A small-molecule ligand and the protein it binds are described below.
Small molecule (SMILES): O=S1(=O)NCc2ccc(Nc3nccc(N(CCO)c4cccc5[nH]ncc45)n3)cc21

Binding-site contacts:
Ligand atom C48 contacts residue SER157 of chain 1.A at 3.8 Å.
Ligand atom C13 contacts residue ALA97 of chain 1.A at 3.7 Å (hydrophobic).
Ligand atom C10 contacts residue ALA46 of chain 1.A at 3.4 Å (hydrophobic).
Ligand atom C11 contacts residue LEU147 of chain 1.A at 3.8 Å (hydrophobic).
Ligand atom C48 contacts residue ASP158 of chain 1.A at 3.7 Å.
Ligand atom C44 contacts residue MET94 of chain 1.A at 3.7 Å (hydrophobic).
Ligand atom C42 contacts residue GLU66 of chain 1.A at 3.8 Å.
Ligand atom C22 contacts residue GLY100 of chain 1.A at 3.7 Å.
Ligand atom N45 contacts residue ASP158 of chain 1.A at 3.8 Å.
Ligand atom N45 contacts residue LYS48 of chain 1.A at 3.6 Å (salt-bridge).
Ligand atom C06 contacts residue VAL31 of chain 1.A at 3.6 Å (hydrophobic).
Ligand atom N17 contacts residue MET96 of chain 1.A at 3.3 Å (h-bond).
Ligand atom C42 contacts residue LYS48 of chain 1.A at 3.6 Å.
Ligand atom C38 contacts residue LYS48 of chain 1.A at 3.6 Å.
Ligand atom C16 contacts residue LEU147 of chain 1.A at 3.7 Å (hydrophobic).
Ligand atom C44 contacts residue GLU66 of chain 1.A at 3.7 Å.
Ligand atom N47 contacts residue SER157 of chain 1.A at 3.5 Å.
Ligand atom C13 contacts residue LEU147 of chain 1.A at 3.5 Å (hydrophobic).
Ligand atom N45 contacts residue GLU66 of chain 1.A at 2.6 Å (salt-bridge).
Ligand atom C11 contacts residue ALA46 of chain 1.A at 3.6 Å (hydrophobic).
Ligand atom C40 contacts residue LEU92 of chain 1.A at 3.8 Å (hydrophobic).
Ligand atom N28 contacts residue LEU23 of chain 1.A at 3.1 Å (h-bond).
Ligand atom C16 contacts residue ALA46 of chain 1.A at 3.6 Å (hydrophobic).
Ligand atom C13 contacts residue GLU95 of chain 1.A at 3.2 Å.
Ligand atom C20 contacts residue MET96 of chain 1.A at 3.7 Å (hydrophobic).
Ligand atom N17 contacts residue ALA97 of chain 1.A at 3.0 Å (h-bond).
Ligand atom C42 contacts residue MET94 of chain 1.A at 3.2 Å (hydrophobic).
Ligand atom C38 contacts residue MET94 of chain 1.A at 3.4 Å (hydrophobic).
Ligand atom C44 contacts residue LYS48 of chain 1.A at 3.6 Å.
Ligand atom C19 contacts residue ALA97 of chain 1.A at 3.6 Å (hydrophobic).
Ligand atom O31 contacts residue PRO101 of chain 1.A at 3.6 Å.
Ligand atom C40 contacts residue MET94 of chain 1.A at 3.1 Å (hydrophobic).
Ligand atom N15 contacts residue ALA97 of chain 1.A at 2.9 Å (h-bond).
Ligand atom N47 contacts residue ASP158 of chain 1.A at 2.9 Å (salt-bridge).
Ligand atom C40 contacts residue LYS48 of chain 1.A at 3.4 Å.
Ligand atom C20 contacts residue GLY100 of chain 1.A at 3.5 Å.
Ligand atom C20 contacts residue ALA97 of chain 1.A at 3.3 Å (hydrophobic).
Ligand atom N15 contacts residue LEU147 of chain 1.A at 3.5 Å.
Ligand atom N47 contacts residue GLU66 of chain 1.A at 3.4 Å (salt-bridge).
Ligand atom N36 contacts residue ALA46 of chain 1.A at 3.4 Å.

Sequence of chain 1.A:
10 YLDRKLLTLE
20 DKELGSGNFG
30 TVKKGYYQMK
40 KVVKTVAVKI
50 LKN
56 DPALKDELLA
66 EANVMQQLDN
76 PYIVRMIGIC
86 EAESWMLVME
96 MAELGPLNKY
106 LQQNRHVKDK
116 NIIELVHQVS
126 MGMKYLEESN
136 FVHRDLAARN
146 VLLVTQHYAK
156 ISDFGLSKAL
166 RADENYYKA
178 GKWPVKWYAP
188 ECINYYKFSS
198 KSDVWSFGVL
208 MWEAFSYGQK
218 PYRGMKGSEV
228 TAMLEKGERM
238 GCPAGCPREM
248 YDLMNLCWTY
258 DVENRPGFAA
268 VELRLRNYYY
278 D